Sequence of chain 2.A:
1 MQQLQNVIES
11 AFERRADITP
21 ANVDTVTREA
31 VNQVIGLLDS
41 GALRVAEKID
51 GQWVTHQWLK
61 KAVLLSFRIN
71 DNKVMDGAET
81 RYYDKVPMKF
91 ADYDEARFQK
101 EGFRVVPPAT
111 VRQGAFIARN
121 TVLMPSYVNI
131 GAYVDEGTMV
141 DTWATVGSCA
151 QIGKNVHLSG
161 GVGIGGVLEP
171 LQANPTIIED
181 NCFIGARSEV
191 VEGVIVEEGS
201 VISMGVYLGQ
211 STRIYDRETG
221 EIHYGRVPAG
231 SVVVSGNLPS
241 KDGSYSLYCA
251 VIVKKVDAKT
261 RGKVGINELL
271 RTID

A protein and the small-molecule ligand that binds it are described below.
Small molecule (SMILES): O=C(O)CCCCCC(=O)O

Sequence of chain 3.A:
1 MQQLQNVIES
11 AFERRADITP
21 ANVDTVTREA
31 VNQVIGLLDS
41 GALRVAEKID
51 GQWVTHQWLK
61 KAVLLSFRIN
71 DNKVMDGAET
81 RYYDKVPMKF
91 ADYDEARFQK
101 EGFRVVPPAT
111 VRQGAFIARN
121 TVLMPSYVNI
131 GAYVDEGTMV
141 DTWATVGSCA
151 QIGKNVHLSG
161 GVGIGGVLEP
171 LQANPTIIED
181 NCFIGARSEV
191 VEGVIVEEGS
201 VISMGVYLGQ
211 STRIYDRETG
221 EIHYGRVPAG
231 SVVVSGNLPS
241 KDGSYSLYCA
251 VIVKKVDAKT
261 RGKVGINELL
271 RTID

Binding-site contacts:
Ligand atom C5 contacts residue LEU270 of chain 3.A at 4.1 Å (hydrophobic).
Ligand atom O71 contacts residue ARG112 of chain 2.A at 2.8 Å (salt-bridge).
Ligand atom O12 contacts residue SER148 of chain 2.A at 3.4 Å (h-bond).
Ligand atom C1 contacts residue SCA1 of chain 3.C at 3.9 Å.
Ligand atom C3 contacts residue ASP141 of chain 3.A at 3.8 Å.
Ligand atom O11 contacts residue ASN129 of chain 2.A at 3.7 Å.
Ligand atom O11 contacts residue GLY166 of chain 2.A at 3.5 Å.
Ligand atom C6 contacts residue LEU168 of chain 2.A at 4.0 Å (hydrophobic).
Ligand atom C1 contacts residue GLY166 of chain 2.A at 3.9 Å.
Ligand atom C7 contacts residue MET124 of chain 3.A at 3.8 Å (hydrophobic).
Ligand atom O71 contacts residue MET124 of chain 3.A at 3.8 Å.
Ligand atom C6 contacts residue ASN129 of chain 2.A at 4.0 Å.
Ligand atom O12 contacts residue SCA1 of chain 3.C at 4.1 Å.
Ligand atom O11 contacts residue SCA1 of chain 3.C at 4.0 Å.
Ligand atom C1 contacts residue GLU169 of chain 2.A at 3.9 Å.
Ligand atom C1 contacts residue SER148 of chain 2.A at 3.5 Å.
Ligand atom O72 contacts residue LEU270 of chain 3.A at 3.7 Å.
Ligand atom C7 contacts residue PHE67 of chain 2.A at 3.9 Å (hydrophobic).
Ligand atom C4 contacts residue LEU168 of chain 2.A at 4.0 Å (hydrophobic).
Ligand atom O12 contacts residue VAL167 of chain 2.A at 3.4 Å (h-bond).
Ligand atom C2 contacts residue ASP141 of chain 3.A at 3.8 Å.
Ligand atom C7 contacts residue ARG104 of chain 3.A at 3.5 Å.
Ligand atom O11 contacts residue SER148 of chain 2.A at 2.9 Å (h-bond).
Ligand atom O71 contacts residue PHE67 of chain 2.A at 3.5 Å.
Ligand atom O12 contacts residue GLU169 of chain 2.A at 2.9 Å (salt-bridge).
Ligand atom O12 contacts residue LEU168 of chain 2.A at 2.7 Å (h-bond).
Ligand atom O71 contacts residue ARG104 of chain 3.A at 2.9 Å (salt-bridge).
Ligand atom C5 contacts residue MET124 of chain 3.A at 3.9 Å (hydrophobic).
Ligand atom C7 contacts residue ARG112 of chain 2.A at 3.5 Å.
Ligand atom C4 contacts residue ASN129 of chain 2.A at 3.6 Å.
Ligand atom C2 contacts residue SCA1 of chain 3.C at 3.6 Å.
Ligand atom C3 contacts residue GLU169 of chain 2.A at 3.6 Å.
Ligand atom O12 contacts residue GLY166 of chain 2.A at 3.7 Å.
Ligand atom O72 contacts residue MET139 of chain 3.A at 3.7 Å.
Ligand atom O72 contacts residue ARG104 of chain 3.A at 2.7 Å (salt-bridge).
Ligand atom C5 contacts residue MET139 of chain 3.A at 3.5 Å (hydrophobic).
Ligand atom C2 contacts residue GLU169 of chain 2.A at 3.4 Å.
Ligand atom C6 contacts residue ARG112 of chain 2.A at 3.4 Å.
Ligand atom C1 contacts residue LEU168 of chain 2.A at 3.9 Å (hydrophobic).
Ligand atom C6 contacts residue MET124 of chain 3.A at 3.8 Å (hydrophobic).